Sequence of chain 1.B:
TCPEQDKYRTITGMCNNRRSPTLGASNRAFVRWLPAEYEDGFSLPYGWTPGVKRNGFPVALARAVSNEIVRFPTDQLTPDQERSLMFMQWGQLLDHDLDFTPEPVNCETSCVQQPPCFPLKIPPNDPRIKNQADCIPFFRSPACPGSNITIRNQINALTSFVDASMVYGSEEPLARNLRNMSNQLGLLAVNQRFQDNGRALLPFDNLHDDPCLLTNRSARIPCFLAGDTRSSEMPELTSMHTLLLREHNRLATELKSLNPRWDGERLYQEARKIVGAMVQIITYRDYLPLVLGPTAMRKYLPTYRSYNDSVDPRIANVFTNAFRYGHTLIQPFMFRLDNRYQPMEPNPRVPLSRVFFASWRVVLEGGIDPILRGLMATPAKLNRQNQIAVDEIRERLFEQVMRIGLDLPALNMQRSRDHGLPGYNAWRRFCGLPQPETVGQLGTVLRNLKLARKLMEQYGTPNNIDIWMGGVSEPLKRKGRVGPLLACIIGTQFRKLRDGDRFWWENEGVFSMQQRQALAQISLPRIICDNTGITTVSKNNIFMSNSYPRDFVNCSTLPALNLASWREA

Binding-site contacts:
Ligand atom O7 contacts residue ARG315 of chain 1.B at 3.1 Å (salt-bridge).
Ligand atom O6 contacts residue TRP33 of chain 1.A at 3.7 Å.
Ligand atom O4 contacts residue LYS506 of chain 1.A at 2.8 Å (salt-bridge).
Ligand atom O5 contacts residue ASN318 of chain 1.B at 2.3 Å (h-bond).
Ligand atom C8 contacts residue SER320 of chain 1.B at 3.6 Å.
Ligand atom O6 contacts residue LYS309 of chain 1.A at 3.0 Å (salt-bridge).
Ligand atom O7 contacts residue PHE440 of chain 1.A at 3.2 Å.
Ligand atom C8 contacts residue LEU34 of chain 1.A at 3.6 Å (hydrophobic).
Ligand atom C2 contacts residue ARG439 of chain 1.A at 3.8 Å.
Ligand atom O4 contacts residue NAG5 of chain 1.N at 3.5 Å (h-bond).
Ligand atom C1 contacts residue PHE440 of chain 1.A at 3.3 Å (hydrophobic).
Ligand atom O7 contacts residue ASN318 of chain 1.B at 3.4 Å (h-bond).
Ligand atom C6 contacts residue TRP33 of chain 1.A at 3.8 Å (hydrophobic).
Ligand atom C3 contacts residue PHE440 of chain 1.A at 3.5 Å (hydrophobic).
Ligand atom O6 contacts residue GLY442 of chain 1.A at 3.4 Å.
Ligand atom C1 contacts residue ASN318 of chain 1.B at 1.4 Å.
Ligand atom O2 contacts residue LYS309 of chain 1.A at 3.0 Å.
Ligand atom O3 contacts residue FUC7 of chain 1.N at 3.6 Å.
Ligand atom O5 contacts residue LYS309 of chain 1.A at 3.5 Å.
Ligand atom O7 contacts residue ARG439 of chain 1.A at 3.5 Å.
Ligand atom C5 contacts residue ASN318 of chain 1.B at 3.6 Å.
Ligand atom O5 contacts residue PHE440 of chain 1.A at 3.3 Å.
Ligand atom O4 contacts residue TYR310 of chain 1.A at 3.8 Å.
Ligand atom N2 contacts residue ASN318 of chain 1.B at 3.2 Å (h-bond).
Ligand atom C6 contacts residue PHE440 of chain 1.A at 3.5 Å (hydrophobic).
Ligand atom C6 contacts residue LYS506 of chain 1.A at 3.6 Å.
Ligand atom O5 contacts residue VAL321 of chain 1.B at 3.5 Å.
Ligand atom O3 contacts residue PHE440 of chain 1.A at 2.7 Å (h-bond).
Ligand atom O5 contacts residue MAN4 of chain 1.N at 3.6 Å.
Ligand atom C2 contacts residue ASN318 of chain 1.B at 2.7 Å.
Ligand atom C2 contacts residue MAN4 of chain 1.N at 3.5 Å.
Ligand atom O3 contacts residue NAG5 of chain 1.N at 2.9 Å (h-bond).
Ligand atom C3 contacts residue ASN318 of chain 1.B at 3.9 Å.
Ligand atom O4 contacts residue FUC7 of chain 1.N at 3.9 Å.
Ligand atom C5 contacts residue PHE440 of chain 1.A at 3.1 Å (hydrophobic).
Ligand atom O5 contacts residue PHE440 of chain 1.A at 2.8 Å (h-bond).
Ligand atom C7 contacts residue ASN318 of chain 1.B at 3.4 Å.
Ligand atom C4 contacts residue PHE440 of chain 1.A at 3.5 Å (hydrophobic).
Ligand atom C1 contacts residue PHE440 of chain 1.A at 3.9 Å (hydrophobic).
Ligand atom O2 contacts residue NAG5 of chain 1.N at 3.1 Å (h-bond).

Sequence of chain 1.A:
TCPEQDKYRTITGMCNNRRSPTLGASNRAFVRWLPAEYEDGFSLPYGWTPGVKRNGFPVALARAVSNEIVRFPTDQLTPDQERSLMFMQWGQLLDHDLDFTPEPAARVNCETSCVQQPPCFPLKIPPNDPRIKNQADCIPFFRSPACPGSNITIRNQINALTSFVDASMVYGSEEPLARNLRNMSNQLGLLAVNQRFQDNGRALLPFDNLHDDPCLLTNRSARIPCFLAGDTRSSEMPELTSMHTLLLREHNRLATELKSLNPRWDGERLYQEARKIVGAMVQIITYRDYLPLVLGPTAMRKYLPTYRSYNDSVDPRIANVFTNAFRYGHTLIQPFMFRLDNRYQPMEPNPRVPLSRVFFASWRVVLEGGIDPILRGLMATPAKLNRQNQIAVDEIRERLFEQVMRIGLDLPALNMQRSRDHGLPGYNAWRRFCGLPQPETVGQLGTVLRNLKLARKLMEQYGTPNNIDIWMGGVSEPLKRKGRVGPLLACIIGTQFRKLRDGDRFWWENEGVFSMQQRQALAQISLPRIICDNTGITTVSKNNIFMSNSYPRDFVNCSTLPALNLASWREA

The small molecule below binds the protein below.
Small molecule (SMILES): CC(=O)N[C@H]1[C@H](O[C@H]2[C@H](O)[C@@H](NC(C)=O)CO[C@@H]2CO[C@@H]2O[C@@H](C)[C@@H](O)[C@@H](O)[C@@H]2O)O[C@H](CO)[C@@H](O[C@@H]2O[C@H](CO[C@H]3O[C@H](CO)[C@@H](O)[C@H](O)[C@@H]3O)[C@@H](O)[C@H](O[C@H]3O[C@H](CO)[C@@H](O)[C@H](O)[C@@H]3O)[C@@H]2O)[C@@H]1O